The small molecule below binds the protein below.
Small molecule (SMILES): CC(=O)N[C@H]1[C@H](O[C@H]2[C@H](O)[C@@H](NC(C)=O)CO[C@@H]2CO[C@@H]2O[C@@H](C)[C@@H](O)[C@@H](O)[C@@H]2O)O[C@H](CO)[C@@H](O[C@@H]2O[C@H](CO)[C@@H](O)[C@H](O)[C@@H]2O)[C@@H]1O

Binding-site contacts:
Ligand atom O3 contacts residue GLN527 of chain 1.A at 4.2 Å.
Ligand atom C3 contacts residue PRO524 of chain 1.A at 3.9 Å (hydrophobic).
Ligand atom C8 contacts residue GLU403 of chain 1.A at 3.3 Å.
Ligand atom O7 contacts residue ASN416 of chain 1.A at 3.5 Å (h-bond).
Ligand atom N2 contacts residue GLN527 of chain 1.A at 2.7 Å (h-bond).
Ligand atom C1 contacts residue GLN527 of chain 1.A at 3.3 Å.
Ligand atom C2 contacts residue GLN527 of chain 1.A at 3.4 Å.
Ligand atom C8 contacts residue GLN527 of chain 1.A at 4.0 Å.
Ligand atom C5 contacts residue GLN527 of chain 1.A at 4.2 Å.
Ligand atom O3 contacts residue PRO524 of chain 1.A at 4.1 Å.
Ligand atom C4 contacts residue PRO524 of chain 1.A at 4.2 Å (hydrophobic).
Ligand atom C3 contacts residue ASN416 of chain 1.A at 3.8 Å.
Ligand atom C7 contacts residue PRO524 of chain 1.A at 4.1 Å (hydrophobic).
Ligand atom C8 contacts residue PRO524 of chain 1.A at 3.9 Å (hydrophobic).
Ligand atom C2 contacts residue GLU522 of chain 1.A at 4.2 Å.
Ligand atom O5 contacts residue ASN416 of chain 1.A at 2.4 Å (h-bond).
Ligand atom O4 contacts residue GLY523 of chain 1.A at 4.1 Å.
Ligand atom C6 contacts residue GLU522 of chain 1.A at 4.0 Å.
Ligand atom C6 contacts residue GLU522 of chain 1.A at 4.2 Å.
Ligand atom O3 contacts residue GLY523 of chain 1.A at 4.0 Å.
Ligand atom C4 contacts residue GLU522 of chain 1.A at 3.2 Å.
Ligand atom O4 contacts residue GLU522 of chain 1.A at 2.8 Å (salt-bridge).
Ligand atom C3 contacts residue GLN527 of chain 1.A at 3.4 Å.
Ligand atom O4 contacts residue PRO524 of chain 1.A at 3.6 Å.
Ligand atom C3 contacts residue GLU522 of chain 1.A at 3.3 Å.
Ligand atom C8 contacts residue GLY523 of chain 1.A at 4.0 Å.
Ligand atom C5 contacts residue GLU522 of chain 1.A at 3.1 Å.
Ligand atom C4 contacts residue GLU522 of chain 1.A at 3.5 Å.
Ligand atom C1 contacts residue ASN416 of chain 1.A at 1.4 Å.
Ligand atom O7 contacts residue PRO524 of chain 1.A at 3.9 Å.
Ligand atom C7 contacts residue GLN527 of chain 1.A at 3.8 Å.
Ligand atom O5 contacts residue GLY523 of chain 1.A at 4.1 Å.
Ligand atom C1 contacts residue GLU522 of chain 1.A at 4.2 Å.
Ligand atom C3 contacts residue GLU522 of chain 1.A at 4.2 Å.
Ligand atom N2 contacts residue ASN416 of chain 1.A at 2.9 Å (h-bond).
Ligand atom C2 contacts residue GLY523 of chain 1.A at 4.1 Å.
Ligand atom C7 contacts residue ASN416 of chain 1.A at 3.4 Å.
Ligand atom C2 contacts residue ASN416 of chain 1.A at 2.5 Å.
Ligand atom C5 contacts residue ASN416 of chain 1.A at 3.7 Å.
Ligand atom O3 contacts residue GLU522 of chain 1.A at 4.2 Å.

Sequence of chain 1.A:
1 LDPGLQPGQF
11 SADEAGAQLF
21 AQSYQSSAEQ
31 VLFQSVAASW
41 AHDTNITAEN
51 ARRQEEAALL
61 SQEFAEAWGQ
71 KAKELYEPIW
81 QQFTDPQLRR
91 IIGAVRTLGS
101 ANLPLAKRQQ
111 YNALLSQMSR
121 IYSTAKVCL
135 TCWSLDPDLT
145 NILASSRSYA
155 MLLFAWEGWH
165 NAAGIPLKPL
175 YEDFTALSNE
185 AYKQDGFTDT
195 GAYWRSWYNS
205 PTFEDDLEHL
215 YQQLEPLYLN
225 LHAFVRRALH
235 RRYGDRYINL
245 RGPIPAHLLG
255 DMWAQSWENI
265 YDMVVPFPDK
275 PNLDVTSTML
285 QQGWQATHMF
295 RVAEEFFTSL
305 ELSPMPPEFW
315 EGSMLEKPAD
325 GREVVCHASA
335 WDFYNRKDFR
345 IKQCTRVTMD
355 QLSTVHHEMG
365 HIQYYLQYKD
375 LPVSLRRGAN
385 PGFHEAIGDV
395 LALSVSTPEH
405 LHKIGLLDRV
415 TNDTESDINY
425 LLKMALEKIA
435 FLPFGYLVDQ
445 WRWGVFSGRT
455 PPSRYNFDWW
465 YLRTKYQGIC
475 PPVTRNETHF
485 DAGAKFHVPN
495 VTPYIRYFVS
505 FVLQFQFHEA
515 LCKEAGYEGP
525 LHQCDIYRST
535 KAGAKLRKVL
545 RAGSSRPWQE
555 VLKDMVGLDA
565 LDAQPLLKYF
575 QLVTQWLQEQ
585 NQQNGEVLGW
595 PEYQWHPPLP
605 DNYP